Sequence of chain 1.F:
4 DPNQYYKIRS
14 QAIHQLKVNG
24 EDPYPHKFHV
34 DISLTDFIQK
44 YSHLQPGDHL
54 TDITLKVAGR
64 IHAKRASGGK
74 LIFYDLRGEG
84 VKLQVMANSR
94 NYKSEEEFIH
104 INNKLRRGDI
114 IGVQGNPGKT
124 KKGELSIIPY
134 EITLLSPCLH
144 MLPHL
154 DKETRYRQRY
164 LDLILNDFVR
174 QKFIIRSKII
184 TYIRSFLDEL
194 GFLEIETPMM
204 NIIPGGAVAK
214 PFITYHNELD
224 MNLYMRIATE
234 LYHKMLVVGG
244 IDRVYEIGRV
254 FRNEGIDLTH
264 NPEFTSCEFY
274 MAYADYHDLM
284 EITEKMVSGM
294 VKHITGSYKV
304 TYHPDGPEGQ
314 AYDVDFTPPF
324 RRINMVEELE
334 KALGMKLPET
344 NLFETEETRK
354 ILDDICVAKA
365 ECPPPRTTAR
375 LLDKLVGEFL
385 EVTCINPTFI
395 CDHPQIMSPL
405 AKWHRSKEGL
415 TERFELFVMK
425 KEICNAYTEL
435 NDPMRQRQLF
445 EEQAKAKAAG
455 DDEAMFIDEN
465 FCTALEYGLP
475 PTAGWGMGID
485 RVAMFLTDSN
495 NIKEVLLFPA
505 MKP

Sequence of chain 1.E:
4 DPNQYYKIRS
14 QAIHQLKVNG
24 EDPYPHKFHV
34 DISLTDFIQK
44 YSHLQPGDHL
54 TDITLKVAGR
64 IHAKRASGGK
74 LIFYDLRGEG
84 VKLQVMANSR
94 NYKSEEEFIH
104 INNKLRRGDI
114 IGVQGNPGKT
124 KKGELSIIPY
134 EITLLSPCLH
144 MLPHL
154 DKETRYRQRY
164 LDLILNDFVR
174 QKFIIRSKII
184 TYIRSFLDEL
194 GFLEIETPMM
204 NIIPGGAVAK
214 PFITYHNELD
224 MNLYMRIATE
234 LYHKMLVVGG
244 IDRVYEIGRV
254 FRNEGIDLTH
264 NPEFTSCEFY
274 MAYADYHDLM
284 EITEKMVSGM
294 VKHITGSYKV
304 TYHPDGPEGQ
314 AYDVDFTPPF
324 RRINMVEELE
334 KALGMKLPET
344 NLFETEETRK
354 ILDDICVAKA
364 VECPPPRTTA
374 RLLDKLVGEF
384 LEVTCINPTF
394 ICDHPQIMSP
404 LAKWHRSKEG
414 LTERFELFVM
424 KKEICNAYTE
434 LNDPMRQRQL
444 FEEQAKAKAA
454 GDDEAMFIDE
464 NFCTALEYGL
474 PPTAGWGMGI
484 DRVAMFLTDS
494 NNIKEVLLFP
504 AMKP

Binding-site contacts:
Ligand atom CE1 contacts residue SER36 of chain 1.E at 3.8 Å.
Ligand atom OH contacts residue GLY194 of chain 1.F at 2.5 Å (h-bond).
Ligand atom CD2 contacts residue VAL33 of chain 1.E at 3.2 Å (hydrophobic).
Ligand atom CE2 contacts residue LEU196 of chain 1.F at 3.2 Å (hydrophobic).
Ligand atom CG1 contacts residue ARG246 of chain 1.F at 3.3 Å.
Ligand atom CE contacts residue ARG246 of chain 1.F at 3.8 Å.
Ligand atom N contacts residue LYS181 of chain 1.E at 3.8 Å.
Ligand atom CG contacts residue GLU192 of chain 1.F at 3.9 Å.
Ligand atom CZ contacts residue GLY194 of chain 1.F at 3.4 Å.
Ligand atom OH contacts residue PHE195 of chain 1.F at 3.1 Å.
Ligand atom CB contacts residue LYS181 of chain 1.E at 3.5 Å.
Ligand atom CG1 contacts residue LEU193 of chain 1.F at 3.3 Å (hydrophobic).
Ligand atom ND1 contacts residue LYS181 of chain 1.E at 3.4 Å (salt-bridge).
Ligand atom CZ contacts residue PHE195 of chain 1.F at 3.5 Å (hydrophobic).
Ligand atom OH contacts residue ALA275 of chain 1.F at 3.8 Å.
Ligand atom CG contacts residue ARG246 of chain 1.F at 3.9 Å.
Ligand atom CZ contacts residue ARG246 of chain 1.F at 3.5 Å.
Ligand atom CE2 contacts residue VAL33 of chain 1.E at 3.7 Å (hydrophobic).
Ligand atom CD2 contacts residue ARG246 of chain 1.F at 3.9 Å.
Ligand atom CE2 contacts residue ARG246 of chain 1.F at 3.7 Å.
Ligand atom CB contacts residue ASP34 of chain 1.E at 3.5 Å.
Ligand atom OH contacts residue LEU196 of chain 1.F at 2.8 Å (h-bond).
Ligand atom CE2 contacts residue PHE195 of chain 1.F at 3.1 Å (hydrophobic).
Ligand atom SD contacts residue ALA277 of chain 1.F at 3.9 Å.
Ligand atom CE2 contacts residue GLY194 of chain 1.F at 3.6 Å.
Ligand atom CG contacts residue VAL33 of chain 1.E at 3.6 Å (hydrophobic).
Ligand atom CB contacts residue VAL33 of chain 1.E at 3.3 Å (hydrophobic).
Ligand atom CD1 contacts residue SER36 of chain 1.E at 3.5 Å.
Ligand atom SD contacts residue ASP281 of chain 1.F at 3.5 Å (salt-bridge).
Ligand atom O contacts residue ARG246 of chain 1.F at 2.8 Å (salt-bridge).
Ligand atom OH contacts residue TYR276 of chain 1.F at 3.2 Å.
Ligand atom CB contacts residue ASP191 of chain 1.F at 3.4 Å.
Ligand atom O contacts residue SER36 of chain 1.E at 3.6 Å.
Ligand atom CZ contacts residue LEU196 of chain 1.F at 3.4 Å (hydrophobic).
Ligand atom CB contacts residue LYS181 of chain 1.E at 3.8 Å.
Ligand atom CE1 contacts residue ARG246 of chain 1.F at 3.6 Å.
Ligand atom CE contacts residue ALA277 of chain 1.F at 3.6 Å (hydrophobic).
Ligand atom CD1 contacts residue ARG246 of chain 1.F at 3.7 Å.
Ligand atom OH contacts residue ARG246 of chain 1.F at 3.4 Å (salt-bridge).
Ligand atom CG contacts residue LYS181 of chain 1.E at 3.8 Å.

This protein binds this small molecule.
Small molecule (SMILES): CC[C@H](NC(=O)[C@@H](NC(=O)[C@H](CCC(N)=O)NC(=O)[C@H](Cc1ccc(O)cc1)NC(=O)[C@H](CCSC)NC(=O)[C@@H]1CCCN1)C(C)C)C(=O)N1CCC[C@H]1C(=O)N[C@@H](Cc1ccc(O)cc1)C(=O)N[C@H](C=O)Cc1cnc[nH]1